Sequence of chain 1.A:
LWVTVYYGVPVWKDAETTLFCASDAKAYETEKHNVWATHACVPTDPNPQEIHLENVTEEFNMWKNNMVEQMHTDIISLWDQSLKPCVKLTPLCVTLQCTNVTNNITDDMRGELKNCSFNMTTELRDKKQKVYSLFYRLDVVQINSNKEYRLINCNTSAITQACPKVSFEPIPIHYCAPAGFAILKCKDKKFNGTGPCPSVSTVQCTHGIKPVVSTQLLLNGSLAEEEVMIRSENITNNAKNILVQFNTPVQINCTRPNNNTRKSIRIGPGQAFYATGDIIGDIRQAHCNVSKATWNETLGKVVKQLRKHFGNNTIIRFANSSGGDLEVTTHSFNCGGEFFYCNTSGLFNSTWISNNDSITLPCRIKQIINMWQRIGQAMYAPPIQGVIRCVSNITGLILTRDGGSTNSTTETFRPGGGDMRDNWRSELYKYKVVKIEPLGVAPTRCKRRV

Binding-site contacts:
Ligand atom C2 contacts residue ASN301 of chain 1.A at 2.5 Å.
Ligand atom O5 contacts residue ASN301 of chain 1.A at 2.4 Å (h-bond).
Ligand atom O6 contacts residue SER381 of chain 1.A at 3.2 Å.
Ligand atom O5 contacts residue SER381 of chain 1.A at 3.6 Å.
Ligand atom C2 contacts residue HIS299 of chain 1.A at 3.5 Å.
Ligand atom C3 contacts residue ASN301 of chain 1.A at 3.8 Å.
Ligand atom C8 contacts residue THR267 of chain 1.A at 3.8 Å.
Ligand atom C6 contacts residue SER381 of chain 1.A at 4.2 Å.
Ligand atom C7 contacts residue ASN301 of chain 1.A at 3.5 Å.
Ligand atom O6 contacts residue ASP380 of chain 1.A at 3.9 Å.
Ligand atom C5 contacts residue HIS299 of chain 1.A at 4.2 Å.
Ligand atom O6 contacts residue ARG296 of chain 1.A at 4.3 Å.
Ligand atom C5 contacts residue THR383 of chain 1.A at 4.0 Å.
Ligand atom C1 contacts residue ASN301 of chain 1.A at 1.4 Å.
Ligand atom C1 contacts residue SER381 of chain 1.A at 4.2 Å.
Ligand atom O7 contacts residue ASN301 of chain 1.A at 3.6 Å.
Ligand atom O5 contacts residue THR383 of chain 1.A at 3.9 Å.
Ligand atom O5 contacts residue HIS299 of chain 1.A at 4.2 Å.
Ligand atom O7 contacts residue ASP380 of chain 1.A at 4.5 Å.
Ligand atom C1 contacts residue HIS299 of chain 1.A at 3.2 Å.
Ligand atom C4 contacts residue ASN301 of chain 1.A at 4.2 Å.
Ligand atom C8 contacts residue ASP380 of chain 1.A at 3.4 Å.
Ligand atom C5 contacts residue ASN301 of chain 1.A at 3.6 Å.
Ligand atom C7 contacts residue ASP380 of chain 1.A at 4.4 Å.
Ligand atom N2 contacts residue HIS299 of chain 1.A at 3.3 Å (h-bond).
Ligand atom C6 contacts residue THR383 of chain 1.A at 3.8 Å.
Ligand atom N2 contacts residue ASN301 of chain 1.A at 2.9 Å (h-bond).
Ligand atom O6 contacts residue THR383 of chain 1.A at 4.5 Å.
Ligand atom C3 contacts residue HIS299 of chain 1.A at 3.6 Å.

A small-molecule ligand and the protein it binds are described below.
Small molecule (SMILES): CC(=O)N[C@H]1[C@H](O[C@H]2[C@H](O)[C@@H](NC(C)=O)CO[C@@H]2CO)O[C@H](CO)[C@@H](O)[C@@H]1O